Binding-site contacts:
Ligand atom O7 contacts residue GLN836 of chain 1.A at 3.0 Å (h-bond).
Ligand atom C1 contacts residue ASN616 of chain 1.C at 1.4 Å.
Ligand atom O5 contacts residue ASN616 of chain 1.C at 2.4 Å (h-bond).
Ligand atom C5 contacts residue ASN616 of chain 1.C at 3.6 Å.
Ligand atom C8 contacts residue ASN616 of chain 1.C at 4.0 Å.
Ligand atom N2 contacts residue GLN836 of chain 1.A at 3.5 Å (h-bond).
Ligand atom O7 contacts residue THR618 of chain 1.C at 4.2 Å.
Ligand atom N2 contacts residue ASN616 of chain 1.C at 2.9 Å (h-bond).
Ligand atom C7 contacts residue GLN836 of chain 1.A at 3.6 Å.
Ligand atom C2 contacts residue ASN616 of chain 1.C at 2.5 Å.
Ligand atom C1 contacts residue GLN644 of chain 1.C at 4.3 Å.
Ligand atom O6 contacts residue GLN644 of chain 1.C at 4.2 Å.
Ligand atom O5 contacts residue GLN644 of chain 1.C at 3.9 Å.
Ligand atom C3 contacts residue ASN616 of chain 1.C at 3.8 Å.
Ligand atom O7 contacts residue GLU619 of chain 1.C at 3.4 Å (salt-bridge).
Ligand atom C7 contacts residue ASN616 of chain 1.C at 3.2 Å.
Ligand atom O7 contacts residue ASN616 of chain 1.C at 3.2 Å.
Ligand atom C4 contacts residue ASN616 of chain 1.C at 4.2 Å.

Sequence of chain 1.C:
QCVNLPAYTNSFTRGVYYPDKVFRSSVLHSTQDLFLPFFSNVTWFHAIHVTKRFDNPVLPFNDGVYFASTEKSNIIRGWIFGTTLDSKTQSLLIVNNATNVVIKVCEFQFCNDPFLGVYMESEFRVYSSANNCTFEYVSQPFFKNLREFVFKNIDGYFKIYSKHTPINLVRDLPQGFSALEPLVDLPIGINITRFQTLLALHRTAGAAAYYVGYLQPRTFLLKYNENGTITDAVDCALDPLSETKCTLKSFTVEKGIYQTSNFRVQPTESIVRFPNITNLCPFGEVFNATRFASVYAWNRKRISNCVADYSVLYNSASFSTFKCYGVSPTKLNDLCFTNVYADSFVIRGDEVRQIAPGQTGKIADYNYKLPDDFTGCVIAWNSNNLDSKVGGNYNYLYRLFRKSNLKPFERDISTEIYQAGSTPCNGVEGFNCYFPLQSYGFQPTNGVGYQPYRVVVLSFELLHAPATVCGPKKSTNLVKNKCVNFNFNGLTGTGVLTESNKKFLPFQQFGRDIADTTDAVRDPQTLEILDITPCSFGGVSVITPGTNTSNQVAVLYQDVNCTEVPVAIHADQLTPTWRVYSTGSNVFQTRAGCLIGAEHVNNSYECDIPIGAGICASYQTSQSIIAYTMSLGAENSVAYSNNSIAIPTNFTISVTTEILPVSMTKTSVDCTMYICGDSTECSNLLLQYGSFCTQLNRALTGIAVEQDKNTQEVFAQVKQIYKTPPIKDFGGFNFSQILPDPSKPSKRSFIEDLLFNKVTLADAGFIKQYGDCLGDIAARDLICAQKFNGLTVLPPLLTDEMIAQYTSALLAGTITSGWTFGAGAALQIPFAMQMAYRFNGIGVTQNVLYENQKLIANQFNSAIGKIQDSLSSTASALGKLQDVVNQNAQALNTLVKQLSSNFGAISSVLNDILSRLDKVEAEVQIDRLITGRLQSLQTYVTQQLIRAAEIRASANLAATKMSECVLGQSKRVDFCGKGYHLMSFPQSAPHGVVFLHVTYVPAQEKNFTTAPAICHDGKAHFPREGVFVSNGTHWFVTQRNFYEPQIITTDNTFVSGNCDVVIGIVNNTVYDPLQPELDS

The small molecule below binds the protein below.
Small molecule (SMILES): CC(=O)N[C@@H]1[C@@H](O)[C@H](O)[C@@H](CO)O[C@H]1O

Sequence of chain 1.A:
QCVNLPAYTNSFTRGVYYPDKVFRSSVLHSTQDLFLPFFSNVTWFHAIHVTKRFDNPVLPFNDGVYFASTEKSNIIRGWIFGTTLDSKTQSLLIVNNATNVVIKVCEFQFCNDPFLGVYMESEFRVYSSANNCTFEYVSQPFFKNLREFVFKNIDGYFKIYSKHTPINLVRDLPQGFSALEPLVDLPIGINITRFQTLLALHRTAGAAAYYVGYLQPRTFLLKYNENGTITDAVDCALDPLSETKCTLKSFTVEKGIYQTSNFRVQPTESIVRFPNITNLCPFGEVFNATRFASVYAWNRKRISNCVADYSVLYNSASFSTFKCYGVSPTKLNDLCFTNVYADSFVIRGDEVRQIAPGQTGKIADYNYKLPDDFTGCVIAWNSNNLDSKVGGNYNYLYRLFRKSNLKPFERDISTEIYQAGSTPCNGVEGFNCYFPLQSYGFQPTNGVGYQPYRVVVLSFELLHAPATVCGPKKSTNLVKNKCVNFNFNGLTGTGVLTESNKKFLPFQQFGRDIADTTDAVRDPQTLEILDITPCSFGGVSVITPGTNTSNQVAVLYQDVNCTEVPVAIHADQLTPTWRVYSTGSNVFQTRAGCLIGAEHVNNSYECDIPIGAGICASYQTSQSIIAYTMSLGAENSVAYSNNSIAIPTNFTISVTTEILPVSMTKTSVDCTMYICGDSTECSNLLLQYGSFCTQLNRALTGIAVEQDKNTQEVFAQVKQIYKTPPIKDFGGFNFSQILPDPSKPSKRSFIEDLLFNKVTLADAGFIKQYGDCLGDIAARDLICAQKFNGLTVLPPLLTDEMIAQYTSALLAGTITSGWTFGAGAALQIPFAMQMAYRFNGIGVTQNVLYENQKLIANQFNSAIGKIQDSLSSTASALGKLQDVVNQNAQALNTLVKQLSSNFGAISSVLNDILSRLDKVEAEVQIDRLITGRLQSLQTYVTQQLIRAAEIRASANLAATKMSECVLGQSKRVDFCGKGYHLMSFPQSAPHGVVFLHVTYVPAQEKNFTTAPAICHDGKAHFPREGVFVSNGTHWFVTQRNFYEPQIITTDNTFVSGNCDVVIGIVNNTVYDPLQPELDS